This protein binds this small molecule.
Small molecule (SMILES): NC(=[NH2+])NCCC[C@H](NC(=O)[C@@H]1CCCN1C(=O)[C@H](N)Cc1ccccc1)[C@H](O)CCl

Binding-site contacts:
Ligand atom NH2 contacts residue TRP227 of chain 1.B at 3.8 Å.
Ligand atom O2 contacts residue HIS43 of chain 1.B at 3.7 Å.
Ligand atom CD3 contacts residue TRP227 of chain 1.B at 3.8 Å (hydrophobic).
Ligand atom CA1 contacts residue LEU96 of chain 1.B at 3.8 Å (hydrophobic).
Ligand atom C1 contacts residue HIS43 of chain 1.B at 3.7 Å.
Ligand atom N2 contacts residue SER205 of chain 1.B at 3.0 Å (h-bond).
Ligand atom C2 contacts residue HIS43 of chain 1.B at 2.5 Å.
Ligand atom O2 contacts residue ASP204 of chain 1.B at 3.6 Å.
Ligand atom CB contacts residue GLY228 of chain 1.B at 3.3 Å.
Ligand atom C2 contacts residue SER205 of chain 1.B at 1.4 Å.
Ligand atom O2 contacts residue SER205 of chain 1.B at 2.2 Å (h-bond).
Ligand atom O2 contacts residue GLY203 of chain 1.B at 3.0 Å (h-bond).
Ligand atom N2 contacts residue SER226 of chain 1.B at 3.0 Å (h-bond).
Ligand atom CG1 contacts residue TYR47 of chain 1.B at 3.7 Å (hydrophobic).
Ligand atom NH2 contacts residue GLY238 of chain 1.B at 3.7 Å.
Ligand atom NH1 contacts residue ASP199 of chain 1.B at 2.9 Å (salt-bridge).
Ligand atom CZ1 contacts residue ASP199 of chain 1.B at 3.8 Å.
Ligand atom NH1 contacts residue ALA200 of chain 1.B at 3.3 Å (h-bond).
Ligand atom CE2 contacts residue TYR47 of chain 1.B at 3.7 Å (hydrophobic).
Ligand atom CB1 contacts residue HIS43 of chain 1.B at 3.8 Å.
Ligand atom CB2 contacts residue SER226 of chain 1.B at 3.8 Å.
Ligand atom O contacts residue TRP227 of chain 1.B at 3.1 Å.
Ligand atom C contacts residue GLY228 of chain 1.B at 3.6 Å.
Ligand atom NH2 contacts residue ALA200 of chain 1.B at 3.3 Å (h-bond).
Ligand atom NE contacts residue GLY228 of chain 1.B at 3.7 Å.
Ligand atom NH1 contacts residue GLY230 of chain 1.B at 3.1 Å (h-bond).
Ligand atom CA2 contacts residue SER205 of chain 1.B at 2.2 Å.
Ligand atom O1 contacts residue TRP50 of chain 1.B at 3.5 Å.
Ligand atom CA contacts residue GLY228 of chain 1.B at 3.5 Å.
Ligand atom N contacts residue GLY228 of chain 1.B at 2.8 Å (h-bond).
Ligand atom CE1 contacts residue LEU96 of chain 1.B at 3.7 Å (hydrophobic).
Ligand atom N2 contacts residue HIS43 of chain 1.B at 3.0 Å (h-bond).
Ligand atom NE contacts residue TRP227 of chain 1.B at 3.8 Å.
Ligand atom C3 contacts residue HIS43 of chain 1.B at 1.4 Å.
Ligand atom C3 contacts residue SER205 of chain 1.B at 2.3 Å.
Ligand atom O contacts residue GLY228 of chain 1.B at 3.1 Å (h-bond).
Ligand atom CZ1 contacts residue ALA200 of chain 1.B at 3.3 Å (hydrophobic).
Ligand atom CB2 contacts residue SER205 of chain 1.B at 2.6 Å.
Ligand atom CA2 contacts residue HIS43 of chain 1.B at 3.3 Å.
Ligand atom NH2 contacts residue ASP199 of chain 1.B at 3.0 Å (salt-bridge).

Sequence of chain 1.B:
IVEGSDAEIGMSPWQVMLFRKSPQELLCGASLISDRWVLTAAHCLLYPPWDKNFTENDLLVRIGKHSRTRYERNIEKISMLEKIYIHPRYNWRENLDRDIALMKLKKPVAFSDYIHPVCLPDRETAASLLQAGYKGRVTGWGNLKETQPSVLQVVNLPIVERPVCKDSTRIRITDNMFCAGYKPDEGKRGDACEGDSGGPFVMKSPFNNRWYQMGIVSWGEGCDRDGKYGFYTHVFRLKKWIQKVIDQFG